Sequence of chain 2.C:
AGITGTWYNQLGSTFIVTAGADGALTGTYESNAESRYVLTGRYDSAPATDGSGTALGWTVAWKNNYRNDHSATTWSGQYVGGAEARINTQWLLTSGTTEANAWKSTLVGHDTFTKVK

Binding-site contacts:
Ligand atom O contacts residue SER33 of chain 1.D at 3.5 Å (h-bond).
Ligand atom S contacts residue TRP80 of chain 1.D at 3.7 Å.
Ligand atom N5 contacts residue LEU13 of chain 1.D at 3.8 Å.
Ligand atom C6 contacts residue ASP74 of chain 1.D at 3.7 Å.
Ligand atom O5 contacts residue TYR71 of chain 1.D at 3.5 Å (h-bond).
Ligand atom C35 contacts residue ASN11 of chain 1.D at 3.7 Å.
Ligand atom N5 contacts residue ASP116 of chain 1.D at 2.8 Å (salt-bridge).
Ligand atom O4 contacts residue ARG72 of chain 1.D at 3.5 Å.
Ligand atom C18 contacts residue SER33 of chain 1.D at 3.5 Å.
Ligand atom C26 contacts residue ARG72 of chain 1.D at 3.7 Å.
Ligand atom C23 contacts residue ALA34 of chain 1.D at 3.4 Å (hydrophobic).
Ligand atom C1 contacts residue TRP96 of chain 1.D at 3.4 Å (hydrophobic).
Ligand atom S contacts residue THR78 of chain 1.D at 3.4 Å (h-bond).
Ligand atom C contacts residue TRP96 of chain 1.D at 3.7 Å (hydrophobic).
Ligand atom S contacts residue TRP67 of chain 1.D at 3.6 Å.
Ligand atom C16 contacts residue TRP108 of chain 2.C at 3.6 Å (hydrophobic).
Ligand atom O7 contacts residue TYR31 of chain 1.D at 2.7 Å (h-bond).
Ligand atom C2 contacts residue TRP108 of chain 2.C at 3.6 Å (hydrophobic).
Ligand atom C11 contacts residue PEG1 of chain 1.L at 3.5 Å.
Ligand atom O7 contacts residue SER15 of chain 1.D at 2.8 Å (h-bond).
Ligand atom O contacts residue TYR42 of chain 1.D at 3.5 Å (h-bond).
Ligand atom N4 contacts residue LEU13 of chain 1.D at 3.6 Å.
Ligand atom C35 contacts residue ASP116 of chain 1.D at 3.7 Å.
Ligand atom O2 contacts residue TRP108 of chain 2.C at 3.6 Å.
Ligand atom O4 contacts residue ASN73 of chain 1.D at 2.6 Å (h-bond).
Ligand atom C27 contacts residue ARG72 of chain 1.D at 3.6 Å.
Ligand atom N contacts residue ASP74 of chain 1.D at 3.0 Å (salt-bridge).
Ligand atom C6 contacts residue TRP67 of chain 1.D at 3.5 Å (hydrophobic).
Ligand atom O contacts residue TRP67 of chain 1.D at 3.8 Å.
Ligand atom C25 contacts residue ARG72 of chain 1.D at 3.6 Å.
Ligand atom C12 contacts residue PEG1 of chain 1.L at 3.4 Å.
Ligand atom O1 contacts residue SER15 of chain 1.D at 3.7 Å.
Ligand atom O1 contacts residue SER33 of chain 1.D at 3.5 Å.
Ligand atom O7 contacts residue ASN11 of chain 1.D at 3.0 Å (h-bond).
Ligand atom C34 contacts residue TRP108 of chain 2.C at 3.8 Å (hydrophobic).
Ligand atom O5 contacts residue ARG72 of chain 1.D at 3.6 Å.
Ligand atom C35 contacts residue LEU13 of chain 1.D at 3.6 Å (hydrophobic).
Ligand atom C10 contacts residue PEG1 of chain 1.L at 3.7 Å.
Ligand atom C4 contacts residue TRP67 of chain 1.D at 3.7 Å (hydrophobic).
Ligand atom C35 contacts residue TYR31 of chain 1.D at 3.5 Å (hydrophobic).

The small molecule below binds the protein below.
Small molecule (SMILES): O=C(CCCC[C@@H]1SC[C@@H]2NC(=O)N[C@@H]21)NNc1c(-c2ccc(S(=O)(=O)N3CCOCC3)cc2)cccc1-c1ccc(S(=O)(=O)N2CCOCC2)cc1

Sequence of chain 1.D:
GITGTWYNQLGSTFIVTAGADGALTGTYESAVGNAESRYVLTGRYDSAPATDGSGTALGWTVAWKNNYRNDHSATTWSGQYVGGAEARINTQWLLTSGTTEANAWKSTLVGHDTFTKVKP